Sequence of chain 1.A:
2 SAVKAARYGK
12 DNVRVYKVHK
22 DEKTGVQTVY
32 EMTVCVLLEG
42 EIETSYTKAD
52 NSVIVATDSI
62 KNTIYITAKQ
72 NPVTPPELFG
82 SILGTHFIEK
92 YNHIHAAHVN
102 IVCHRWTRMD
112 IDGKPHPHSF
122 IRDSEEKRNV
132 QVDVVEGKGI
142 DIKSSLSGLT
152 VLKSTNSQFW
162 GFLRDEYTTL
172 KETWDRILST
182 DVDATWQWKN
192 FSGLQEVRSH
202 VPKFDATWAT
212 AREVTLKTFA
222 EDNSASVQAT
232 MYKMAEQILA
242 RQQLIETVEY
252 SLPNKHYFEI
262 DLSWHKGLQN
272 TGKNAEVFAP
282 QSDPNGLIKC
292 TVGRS

Sequence of chain 2.A:
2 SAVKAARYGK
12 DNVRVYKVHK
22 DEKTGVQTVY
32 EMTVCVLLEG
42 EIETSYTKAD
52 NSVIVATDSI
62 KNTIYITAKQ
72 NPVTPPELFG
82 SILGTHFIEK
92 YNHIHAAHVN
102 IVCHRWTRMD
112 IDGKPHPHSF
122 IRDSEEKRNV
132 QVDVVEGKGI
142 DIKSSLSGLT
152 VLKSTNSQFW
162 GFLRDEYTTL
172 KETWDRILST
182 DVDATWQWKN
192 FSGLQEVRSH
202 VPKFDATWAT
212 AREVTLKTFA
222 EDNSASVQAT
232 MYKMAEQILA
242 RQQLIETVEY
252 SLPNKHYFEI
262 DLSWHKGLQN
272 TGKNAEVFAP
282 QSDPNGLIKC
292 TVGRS

This protein binds this small molecule.
Small molecule (SMILES): O=c1[nH]c(=O)c2nn[nH]c2[nH]1

Binding-site contacts:
Ligand atom O2 contacts residue PHE160 of chain 2.A at 4.0 Å.
Ligand atom C6 contacts residue GLN229 of chain 2.A at 3.7 Å.
Ligand atom C4 contacts residue ARG177 of chain 2.A at 3.7 Å.
Ligand atom N8 contacts residue ASP59 of chain 1.A at 3.8 Å.
Ligand atom C2 contacts residue GLN229 of chain 2.A at 3.9 Å.
Ligand atom C6 contacts residue PHE160 of chain 2.A at 3.6 Å (hydrophobic).
Ligand atom O2 contacts residue VAL228 of chain 2.A at 2.9 Å (h-bond).
Ligand atom C5 contacts residue THR58 of chain 1.A at 3.9 Å.
Ligand atom N9 contacts residue PHE160 of chain 2.A at 3.5 Å.
Ligand atom C5 contacts residue PHE160 of chain 2.A at 3.4 Å (hydrophobic).
Ligand atom O6 contacts residue TYR9 of chain 1.A at 3.8 Å.
Ligand atom N9 contacts residue THR58 of chain 1.A at 4.0 Å.
Ligand atom N3 contacts residue PHE160 of chain 2.A at 3.8 Å.
Ligand atom O2 contacts residue SER227 of chain 2.A at 3.6 Å.
Ligand atom O2 contacts residue GLN229 of chain 2.A at 3.8 Å.
Ligand atom N3 contacts residue ARG177 of chain 2.A at 3.0 Å (salt-bridge).
Ligand atom N8 contacts residue THR58 of chain 1.A at 3.2 Å (h-bond).
Ligand atom O6 contacts residue ILE289 of chain 2.A at 4.1 Å.
Ligand atom O2 contacts residue ARG177 of chain 2.A at 2.8 Å (salt-bridge).
Ligand atom N7 contacts residue ALA57 of chain 1.A at 3.5 Å.
Ligand atom C2 contacts residue ARG177 of chain 2.A at 3.5 Å.
Ligand atom C4 contacts residue ASN255 of chain 2.A at 3.8 Å.
Ligand atom O6 contacts residue GLN229 of chain 2.A at 2.9 Å (h-bond).
Ligand atom N8 contacts residue ALA57 of chain 1.A at 3.7 Å.
Ligand atom N7 contacts residue THR58 of chain 1.A at 2.8 Å (h-bond).
Ligand atom C2 contacts residue ASN255 of chain 2.A at 3.8 Å.
Ligand atom N1 contacts residue GLN229 of chain 2.A at 2.9 Å (h-bond).
Ligand atom N9 contacts residue ARG177 of chain 2.A at 4.0 Å.
Ligand atom N8 contacts residue PHE160 of chain 2.A at 3.6 Å.
Ligand atom N7 contacts residue PHE160 of chain 2.A at 3.6 Å.
Ligand atom N1 contacts residue PHE160 of chain 2.A at 3.7 Å.
Ligand atom C4 contacts residue PHE160 of chain 2.A at 3.4 Å (hydrophobic).
Ligand atom C2 contacts residue PHE160 of chain 2.A at 3.7 Å (hydrophobic).
Ligand atom N9 contacts residue LEU171 of chain 2.A at 4.0 Å.
Ligand atom O6 contacts residue ILE55 of chain 1.A at 3.5 Å.
Ligand atom N3 contacts residue ASN255 of chain 2.A at 3.3 Å (h-bond).
Ligand atom O6 contacts residue THR58 of chain 1.A at 3.9 Å.
Ligand atom C2 contacts residue VAL228 of chain 2.A at 4.0 Å (hydrophobic).
Ligand atom N8 contacts residue LEU171 of chain 2.A at 3.8 Å.
Ligand atom O2 contacts residue ASN255 of chain 2.A at 4.0 Å.